Sequence of chain 1.B:
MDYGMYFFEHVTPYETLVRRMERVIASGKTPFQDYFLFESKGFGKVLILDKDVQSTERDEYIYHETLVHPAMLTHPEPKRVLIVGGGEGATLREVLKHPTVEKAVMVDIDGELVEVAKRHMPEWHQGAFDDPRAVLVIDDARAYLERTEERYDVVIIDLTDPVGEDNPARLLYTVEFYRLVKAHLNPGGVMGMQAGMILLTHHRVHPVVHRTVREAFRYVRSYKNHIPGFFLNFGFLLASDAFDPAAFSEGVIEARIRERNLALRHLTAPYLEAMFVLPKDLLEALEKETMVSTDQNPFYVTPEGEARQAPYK

A small-molecule ligand and the protein it binds are described below.
Small molecule (SMILES): CSC[C@H]1O[C@@H](n2cnc3c(N)ncnc32)[C@H](O)[C@@H]1O

Binding-site contacts:
Ligand atom C2' contacts residue GLN33 of chain 1.B at 3.3 Å.
Ligand atom N3 contacts residue ILE109 of chain 1.B at 3.7 Å.
Ligand atom C1' contacts residue ASP108 of chain 1.B at 2.6 Å.
Ligand atom N3 contacts residue ASP108 of chain 1.B at 3.1 Å (salt-bridge).
Ligand atom O3' contacts residue LEU113 of chain 1.B at 3.7 Å.
Ligand atom C4 contacts residue LEU159 of chain 1.B at 3.6 Å (hydrophobic).
Ligand atom C4' contacts residue ASP108 of chain 1.B at 3.6 Å.
Ligand atom C2 contacts residue ASP108 of chain 1.B at 3.6 Å.
Ligand atom O3' contacts residue ASP108 of chain 1.B at 2.5 Å (salt-bridge).
Ligand atom C2 contacts residue ILE109 of chain 1.B at 3.5 Å (hydrophobic).
Ligand atom O4' contacts residue GLY85 of chain 1.B at 3.6 Å.
Ligand atom O2' contacts residue GLN33 of chain 1.B at 3.0 Å (h-bond).
Ligand atom O2' contacts residue ASP108 of chain 1.B at 3.4 Å (salt-bridge).
Ligand atom O4' contacts residue ASP158 of chain 1.B at 3.7 Å.
Ligand atom C5' contacts residue GLY86 of chain 1.B at 3.7 Å.
Ligand atom C4' contacts residue GLY87 of chain 1.B at 3.6 Å.
Ligand atom S5' contacts residue GLN54 of chain 1.B at 3.3 Å.
Ligand atom CS contacts residue GLU88 of chain 1.B at 3.1 Å.
Ligand atom O3' contacts residue GLY87 of chain 1.B at 2.9 Å (h-bond).
Ligand atom C5' contacts residue LEU159 of chain 1.B at 3.9 Å (hydrophobic).
Ligand atom CS contacts residue GLN54 of chain 1.B at 2.5 Å.
Ligand atom C5' contacts residue ASP158 of chain 1.B at 3.7 Å.
Ligand atom O2' contacts residue ILE109 of chain 1.B at 3.4 Å (h-bond).
Ligand atom C4' contacts residue GLY86 of chain 1.B at 3.1 Å.
Ligand atom C4 contacts residue ASP108 of chain 1.B at 3.5 Å.
Ligand atom N3 contacts residue GLY85 of chain 1.B at 3.6 Å.
Ligand atom CS contacts residue LEU49 of chain 1.B at 3.8 Å (hydrophobic).
Ligand atom N1 contacts residue ALA141 of chain 1.B at 3.6 Å (h-bond).
Ligand atom O4' contacts residue GLY86 of chain 1.B at 3.4 Å (h-bond).
Ligand atom N9 contacts residue ASP108 of chain 1.B at 3.4 Å (salt-bridge).
Ligand atom N6 contacts residue LEU172 of chain 1.B at 3.4 Å.
Ligand atom C2 contacts residue VAL107 of chain 1.B at 3.6 Å (hydrophobic).
Ligand atom C5 contacts residue LEU159 of chain 1.B at 3.7 Å (hydrophobic).
Ligand atom N6 contacts residue ILE109 of chain 1.B at 3.5 Å.
Ligand atom C3' contacts residue ASP108 of chain 1.B at 3.4 Å.
Ligand atom C2' contacts residue ASP108 of chain 1.B at 3.4 Å.
Ligand atom C3' contacts residue GLY87 of chain 1.B at 3.7 Å.
Ligand atom N1 contacts residue LEU172 of chain 1.B at 3.8 Å.
Ligand atom O4' contacts residue ASP108 of chain 1.B at 3.3 Å (salt-bridge).
Ligand atom S5' contacts residue GLU88 of chain 1.B at 3.9 Å.